This small molecule binds to this protein.
Small molecule (SMILES): CC(=O)N[C@@H]1[C@@H](O)[C@H](O)[C@@H](CO)O[C@H]1O

Binding-site contacts:
Ligand atom C5 contacts residue ASN75 of chain 1.B at 3.6 Å.
Ligand atom C6 contacts residue MET107 of chain 1.B at 4.3 Å (hydrophobic).
Ligand atom C2 contacts residue ASN75 of chain 1.B at 2.5 Å.
Ligand atom C4 contacts residue ASN75 of chain 1.B at 4.2 Å.
Ligand atom O6 contacts residue MET107 of chain 1.B at 3.4 Å.
Ligand atom C7 contacts residue ASN75 of chain 1.B at 3.4 Å.
Ligand atom N2 contacts residue THR77 of chain 1.B at 4.2 Å.
Ligand atom N2 contacts residue ASN75 of chain 1.B at 2.9 Å (h-bond).
Ligand atom C1 contacts residue ASN75 of chain 1.B at 1.4 Å.
Ligand atom O7 contacts residue ASN75 of chain 1.B at 3.4 Å (h-bond).
Ligand atom C1 contacts residue MET107 of chain 1.B at 4.1 Å (hydrophobic).
Ligand atom C1 contacts residue THR77 of chain 1.B at 4.0 Å.
Ligand atom C8 contacts residue ASN75 of chain 1.B at 3.3 Å.
Ligand atom O7 contacts residue HIS74 of chain 1.B at 4.2 Å.
Ligand atom C5 contacts residue MET107 of chain 1.B at 4.3 Å (hydrophobic).
Ligand atom O5 contacts residue ASN75 of chain 1.B at 2.3 Å (h-bond).
Ligand atom O5 contacts residue MET107 of chain 1.B at 3.5 Å.
Ligand atom C3 contacts residue ASN75 of chain 1.B at 3.8 Å.

Sequence of chain 1.B:
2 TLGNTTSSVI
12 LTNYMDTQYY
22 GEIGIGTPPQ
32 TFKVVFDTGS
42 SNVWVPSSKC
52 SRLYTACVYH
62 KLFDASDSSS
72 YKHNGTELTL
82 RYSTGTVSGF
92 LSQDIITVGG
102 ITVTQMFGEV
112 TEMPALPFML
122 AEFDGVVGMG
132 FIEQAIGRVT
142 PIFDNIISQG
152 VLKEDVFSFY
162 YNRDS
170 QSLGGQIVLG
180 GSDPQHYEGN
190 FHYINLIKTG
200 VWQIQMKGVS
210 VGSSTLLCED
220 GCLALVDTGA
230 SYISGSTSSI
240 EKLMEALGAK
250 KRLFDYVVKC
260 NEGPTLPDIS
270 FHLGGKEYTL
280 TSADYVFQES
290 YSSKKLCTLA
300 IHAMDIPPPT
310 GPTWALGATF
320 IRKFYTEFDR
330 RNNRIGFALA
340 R